Binding-site contacts:
Ligand atom C4' contacts residue THR622 of chain 1.A at 3.8 Å.
Ligand atom O3A contacts residue LYS560 of chain 1.A at 3.0 Å (salt-bridge).
Ligand atom O3G contacts residue ARG482 of chain 1.A at 2.8 Å (salt-bridge).
Ligand atom O3' contacts residue ASN564 of chain 1.A at 3.5 Å (h-bond).
Ligand atom O1G contacts residue CA1 of chain 1.E at 2.2 Å.
Ligand atom O2B contacts residue CA1 of chain 1.E at 2.3 Å.
Ligand atom O2G contacts residue ARG482 of chain 1.A at 2.9 Å (salt-bridge).
Ligand atom O3' contacts residue LEU415 of chain 1.A at 3.3 Å (h-bond).
Ligand atom PB contacts residue SER414 of chain 1.A at 3.6 Å.
Ligand atom C5' contacts residue ASP623 of chain 1.A at 3.5 Å.
Ligand atom O2A contacts residue CA1 of chain 1.E at 3.5 Å.
Ligand atom O1G contacts residue ASP411 of chain 1.A at 3.1 Å (salt-bridge).
Ligand atom C2 contacts residue ASN564 of chain 1.A at 3.5 Å.
Ligand atom O3B contacts residue SER414 of chain 1.A at 3.4 Å.
Ligand atom O2B contacts residue ASP623 of chain 1.A at 3.0 Å (salt-bridge).
Ligand atom O4' contacts residue THR622 of chain 1.A at 3.6 Å.
Ligand atom C2' contacts residue TYR416 of chain 1.A at 3.4 Å (hydrophobic).
Ligand atom O2B contacts residue SER414 of chain 1.A at 3.3 Å (h-bond).
Ligand atom PG contacts residue ARG482 of chain 1.A at 3.7 Å.
Ligand atom O1B contacts residue ASN564 of chain 1.A at 3.4 Å (h-bond).
Ligand atom O3G contacts residue LYS560 of chain 1.A at 3.2 Å (salt-bridge).
Ligand atom O2B contacts residue LEU412 of chain 1.A at 3.2 Å (h-bond).
Ligand atom O1G contacts residue LEU412 of chain 1.A at 3.6 Å.
Ligand atom PB contacts residue CA1 of chain 1.E at 3.3 Å.
Ligand atom O2G contacts residue SER414 of chain 1.A at 2.9 Å (h-bond).
Ligand atom PG contacts residue SER414 of chain 1.A at 3.6 Å.
Ligand atom O2A contacts residue ASP623 of chain 1.A at 3.0 Å (salt-bridge).
Ligand atom PG contacts residue CA1 of chain 1.E at 3.5 Å.
Ligand atom O2A contacts residue CA1 of chain 1.F at 2.3 Å.
Ligand atom N2 contacts residue GLY568 of chain 1.A at 3.3 Å (h-bond).
Ligand atom O2B contacts residue LEU415 of chain 1.A at 3.0 Å (h-bond).
Ligand atom O1B contacts residue LEU415 of chain 1.A at 3.6 Å.
Ligand atom PA contacts residue LYS560 of chain 1.A at 3.7 Å.
Ligand atom O3B contacts residue LYS560 of chain 1.A at 3.6 Å.
Ligand atom N1 contacts residue ASN564 of chain 1.A at 3.7 Å.
Ligand atom O3A contacts residue CA1 of chain 1.E at 3.5 Å.
Ligand atom N2 contacts residue ASN564 of chain 1.A at 3.3 Å (h-bond).
Ligand atom O3' contacts residue TYR416 of chain 1.A at 2.9 Å (h-bond).
Ligand atom O1A contacts residue LYS560 of chain 1.A at 3.1 Å (salt-bridge).
Ligand atom O1B contacts residue SER414 of chain 1.A at 3.6 Å.

Sequence of chain 1.A:
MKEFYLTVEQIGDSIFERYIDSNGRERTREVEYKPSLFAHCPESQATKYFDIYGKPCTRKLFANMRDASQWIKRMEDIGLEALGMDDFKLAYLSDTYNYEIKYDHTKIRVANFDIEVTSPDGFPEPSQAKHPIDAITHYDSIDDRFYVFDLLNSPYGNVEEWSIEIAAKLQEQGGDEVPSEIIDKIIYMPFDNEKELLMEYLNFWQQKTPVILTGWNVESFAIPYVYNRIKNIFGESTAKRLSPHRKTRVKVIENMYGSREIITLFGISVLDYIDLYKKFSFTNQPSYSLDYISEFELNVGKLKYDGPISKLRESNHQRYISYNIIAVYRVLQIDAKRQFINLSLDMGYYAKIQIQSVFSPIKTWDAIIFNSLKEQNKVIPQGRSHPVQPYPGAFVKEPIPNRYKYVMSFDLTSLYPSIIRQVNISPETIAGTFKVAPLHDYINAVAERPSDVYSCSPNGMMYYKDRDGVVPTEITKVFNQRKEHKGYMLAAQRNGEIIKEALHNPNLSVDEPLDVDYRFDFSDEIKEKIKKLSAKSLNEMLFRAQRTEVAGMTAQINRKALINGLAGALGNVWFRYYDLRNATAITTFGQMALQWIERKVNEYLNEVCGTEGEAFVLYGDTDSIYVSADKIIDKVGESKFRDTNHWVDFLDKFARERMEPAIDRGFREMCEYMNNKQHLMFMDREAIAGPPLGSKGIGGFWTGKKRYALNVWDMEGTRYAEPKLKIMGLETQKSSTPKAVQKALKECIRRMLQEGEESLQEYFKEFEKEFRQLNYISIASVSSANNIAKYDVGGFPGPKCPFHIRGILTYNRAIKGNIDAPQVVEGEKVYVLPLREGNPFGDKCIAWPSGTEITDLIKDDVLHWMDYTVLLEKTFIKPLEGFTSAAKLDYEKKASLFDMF

A protein and the small-molecule ligand that binds it are described below.
Small molecule (SMILES): Nc1nc2c(ncn2[C@H]2C[C@H](O)[C@@H](CO[P](=O)(O)O[P](=O)(O)OP(=O)(O)O)O2)c(=O)[nH]1